Binding-site contacts:
Ligand atom O4 contacts residue TRP385 of chain 1.A at 3.7 Å.
Ligand atom C2 contacts residue HIS259 of chain 1.A at 3.3 Å.
Ligand atom C6 contacts residue TRP322 of chain 1.A at 3.8 Å (hydrophobic).
Ligand atom C5 contacts residue TRP385 of chain 1.A at 3.8 Å (hydrophobic).
Ligand atom O6 contacts residue LYS187 of chain 1.A at 3.7 Å.
Ligand atom O5 contacts residue TYR124 of chain 1.A at 3.6 Å.
Ligand atom C1 contacts residue HIS200 of chain 1.A at 3.9 Å.
Ligand atom O1 contacts residue GLU262 of chain 1.A at 3.4 Å (salt-bridge).
Ligand atom O5 contacts residue HIS390 of chain 1.A at 2.9 Å (h-bond).
Ligand atom C1 contacts residue HIS390 of chain 1.A at 3.1 Å.
Ligand atom O2 contacts residue ASN196 of chain 1.A at 2.7 Å (h-bond).
Ligand atom O3 contacts residue ASN196 of chain 1.A at 2.8 Å (h-bond).
Ligand atom C4 contacts residue SER185 of chain 1.A at 3.8 Å.
Ligand atom C2 contacts residue ASN196 of chain 1.A at 3.4 Å.
Ligand atom O2 contacts residue HIS200 of chain 1.A at 3.1 Å (h-bond).
Ligand atom C3 contacts residue HIS259 of chain 1.A at 3.6 Å.
Ligand atom O6 contacts residue ASP188 of chain 1.A at 2.6 Å (salt-bridge).
Ligand atom C3 contacts residue TRP322 of chain 1.A at 3.7 Å (hydrophobic).
Ligand atom O1 contacts residue HIS390 of chain 1.A at 3.0 Å (h-bond).
Ligand atom C6 contacts residue TRP321 of chain 1.A at 3.8 Å (hydrophobic).
Ligand atom C2 contacts residue TYR124 of chain 1.A at 3.9 Å (hydrophobic).
Ligand atom O1 contacts residue HIS200 of chain 1.A at 2.9 Å (h-bond).
Ligand atom C5 contacts residue TRP322 of chain 1.A at 3.7 Å (hydrophobic).
Ligand atom C5 contacts residue HIS390 of chain 1.A at 3.8 Å.
Ligand atom O3 contacts residue HIS259 of chain 1.A at 3.3 Å (h-bond).
Ligand atom O2 contacts residue HIS259 of chain 1.A at 3.8 Å.
Ligand atom C6 contacts residue ASP188 of chain 1.A at 3.4 Å.
Ligand atom C6 contacts residue SER185 of chain 1.A at 3.4 Å.
Ligand atom O6 contacts residue SER185 of chain 1.A at 3.6 Å (h-bond).
Ligand atom O5 contacts residue ARG66 of chain 1.A at 3.3 Å (salt-bridge).
Ligand atom O2 contacts residue TRP385 of chain 1.A at 3.9 Å.
Ligand atom C6 contacts residue ARG66 of chain 1.A at 3.8 Å.
Ligand atom O1 contacts residue TYR124 of chain 1.A at 4.0 Å.
Ligand atom O6 contacts residue ARG66 of chain 1.A at 2.9 Å (salt-bridge).
Ligand atom O2 contacts residue TYR124 of chain 1.A at 2.7 Å (h-bond).
Ligand atom O4 contacts residue TRP322 of chain 1.A at 3.8 Å.
Ligand atom O4 contacts residue SER185 of chain 1.A at 2.8 Å (h-bond).
Ligand atom C3 contacts residue TRP385 of chain 1.A at 3.8 Å (hydrophobic).
Ligand atom O6 contacts residue TRP385 of chain 1.A at 2.6 Å (h-bond).
Ligand atom C6 contacts residue TRP385 of chain 1.A at 3.4 Å (hydrophobic).

Sequence of chain 1.A:
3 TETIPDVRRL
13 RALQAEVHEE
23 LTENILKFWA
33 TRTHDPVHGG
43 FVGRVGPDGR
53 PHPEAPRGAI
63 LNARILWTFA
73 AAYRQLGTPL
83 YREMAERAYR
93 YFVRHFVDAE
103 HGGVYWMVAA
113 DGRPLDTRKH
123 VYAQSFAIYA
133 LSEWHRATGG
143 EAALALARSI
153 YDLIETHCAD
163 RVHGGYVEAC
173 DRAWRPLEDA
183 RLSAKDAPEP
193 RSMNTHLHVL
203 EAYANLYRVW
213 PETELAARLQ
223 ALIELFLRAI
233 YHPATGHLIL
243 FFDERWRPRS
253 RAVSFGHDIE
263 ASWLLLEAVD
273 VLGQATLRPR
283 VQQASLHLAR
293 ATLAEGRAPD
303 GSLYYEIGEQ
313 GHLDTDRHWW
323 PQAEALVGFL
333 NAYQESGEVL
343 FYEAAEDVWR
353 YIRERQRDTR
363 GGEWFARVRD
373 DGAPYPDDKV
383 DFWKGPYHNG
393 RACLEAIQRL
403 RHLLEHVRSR

This protein binds this small molecule.
Small molecule (SMILES): OC[C@H]1O[C@@H](O[C@H]2[C@H](O)[C@H](O)[C@H](O)O[C@@H]2CO)[C@H](O)[C@@H](O)[C@@H]1O